This small molecule binds to this protein.
Small molecule (SMILES): CC(=O)N[C@@H]1[C@@H](O)[C@H](O)[C@@H](CO)O[C@H]1O

Sequence of chain 1.A:
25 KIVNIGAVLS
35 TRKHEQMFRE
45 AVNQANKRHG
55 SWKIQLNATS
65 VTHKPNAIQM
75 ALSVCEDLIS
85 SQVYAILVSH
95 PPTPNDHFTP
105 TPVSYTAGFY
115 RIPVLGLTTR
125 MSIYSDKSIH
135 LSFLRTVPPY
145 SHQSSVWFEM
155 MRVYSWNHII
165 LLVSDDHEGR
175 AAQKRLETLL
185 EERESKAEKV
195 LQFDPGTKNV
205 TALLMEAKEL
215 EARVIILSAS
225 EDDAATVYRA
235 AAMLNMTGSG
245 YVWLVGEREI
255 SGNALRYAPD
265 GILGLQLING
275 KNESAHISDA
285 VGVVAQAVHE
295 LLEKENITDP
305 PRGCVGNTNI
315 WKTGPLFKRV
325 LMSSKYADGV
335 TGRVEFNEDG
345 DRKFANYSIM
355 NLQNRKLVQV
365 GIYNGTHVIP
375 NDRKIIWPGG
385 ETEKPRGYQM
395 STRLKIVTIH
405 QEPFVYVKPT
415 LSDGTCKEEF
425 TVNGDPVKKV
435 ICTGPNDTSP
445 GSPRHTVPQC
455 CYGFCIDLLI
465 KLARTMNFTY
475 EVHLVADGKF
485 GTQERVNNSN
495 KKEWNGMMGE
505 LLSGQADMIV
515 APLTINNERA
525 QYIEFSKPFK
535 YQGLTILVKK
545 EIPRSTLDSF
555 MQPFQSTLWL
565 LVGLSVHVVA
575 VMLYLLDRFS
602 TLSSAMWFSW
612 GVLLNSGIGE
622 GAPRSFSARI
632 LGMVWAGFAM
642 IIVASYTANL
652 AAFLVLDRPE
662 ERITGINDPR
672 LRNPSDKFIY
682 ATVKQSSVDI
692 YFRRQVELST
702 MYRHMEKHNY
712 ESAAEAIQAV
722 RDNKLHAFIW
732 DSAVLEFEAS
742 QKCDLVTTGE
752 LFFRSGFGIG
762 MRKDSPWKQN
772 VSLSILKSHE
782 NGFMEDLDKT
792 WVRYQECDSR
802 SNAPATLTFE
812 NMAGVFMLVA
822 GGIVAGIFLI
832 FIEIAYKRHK

Binding-site contacts:
Ligand atom C6 contacts residue ASN771 of chain 1.A at 4.2 Å.
Ligand atom N2 contacts residue ASN771 of chain 1.A at 3.0 Å (h-bond).
Ligand atom C5 contacts residue ASN771 of chain 1.A at 3.5 Å.
Ligand atom O7 contacts residue MET470 of chain 1.A at 3.6 Å.
Ligand atom C2 contacts residue ASN771 of chain 1.A at 3.5 Å.
Ligand atom C7 contacts residue MET470 of chain 1.A at 2.7 Å (hydrophobic).
Ligand atom C8 contacts residue ASN771 of chain 1.A at 3.6 Å.
Ligand atom N2 contacts residue MET470 of chain 1.A at 3.3 Å.
Ligand atom O7 contacts residue ASN771 of chain 1.A at 4.0 Å.
Ligand atom C1 contacts residue GLN770 of chain 1.A at 4.0 Å.
Ligand atom C1 contacts residue ASN771 of chain 1.A at 3.1 Å.
Ligand atom O5 contacts residue GLN770 of chain 1.A at 4.0 Å.
Ligand atom O5 contacts residue ASN771 of chain 1.A at 2.8 Å (h-bond).
Ligand atom C8 contacts residue MET470 of chain 1.A at 1.5 Å (hydrophobic).
Ligand atom C7 contacts residue ASN771 of chain 1.A at 3.4 Å.